Binding-site contacts:
Ligand atom O18 contacts residue ASN459 of chain 1.A at 2.9 Å (h-bond).
Ligand atom O19 contacts residue ASN459 of chain 1.A at 3.8 Å.
Ligand atom C09 contacts residue TRP166 of chain 1.A at 3.5 Å (hydrophobic).
Ligand atom C01 contacts residue TRP166 of chain 1.A at 3.9 Å (hydrophobic).
Ligand atom O17 contacts residue HIS442 of chain 1.A at 2.4 Å (h-bond).
Ligand atom O13 contacts residue HIS168 of chain 1.A at 3.8 Å.
Ligand atom C06 contacts residue GLY381 of chain 1.A at 3.9 Å.
Ligand atom O18 contacts residue HIS442 of chain 1.A at 3.3 Å (h-bond).
Ligand atom P16 contacts residue LYS444 of chain 1.A at 3.9 Å.
Ligand atom C01 contacts residue LEU164 of chain 1.A at 3.9 Å (hydrophobic).
Ligand atom O05 contacts residue LEU465 of chain 1.A at 3.8 Å.
Ligand atom O19 contacts residue TYR461 of chain 1.A at 2.6 Å (h-bond).
Ligand atom C09 contacts residue LEU88 of chain 1.A at 3.6 Å (hydrophobic).
Ligand atom O17 contacts residue GLN337 of chain 1.A at 3.8 Å.
Ligand atom O18 contacts residue TYR461 of chain 1.A at 3.9 Å.
Ligand atom O15 contacts residue HIS168 of chain 1.A at 2.9 Å (h-bond).
Ligand atom O13 contacts residue LEU465 of chain 1.A at 3.9 Å.
Ligand atom C14 contacts residue GLY381 of chain 1.A at 3.8 Å.
Ligand atom C14 contacts residue TYR461 of chain 1.A at 3.7 Å (hydrophobic).
Ligand atom P16 contacts residue TYR461 of chain 1.A at 3.4 Å.
Ligand atom P16 contacts residue ASN459 of chain 1.A at 3.7 Å.
Ligand atom P16 contacts residue GLN337 of chain 1.A at 4.0 Å.
Ligand atom O08 contacts residue GLY381 of chain 1.A at 3.2 Å.
Ligand atom C10 contacts residue ALA123 of chain 1.A at 4.0 Å (hydrophobic).
Ligand atom P16 contacts residue HIS442 of chain 1.A at 3.4 Å.
Ligand atom C12 contacts residue ALA123 of chain 1.A at 3.8 Å (hydrophobic).
Ligand atom O13 contacts residue TRP166 of chain 1.A at 2.8 Å (h-bond).
Ligand atom O05 contacts residue TRP166 of chain 1.A at 4.0 Å.
Ligand atom P16 contacts residue HIS168 of chain 1.A at 3.5 Å.
Ligand atom O15 contacts residue TYR461 of chain 1.A at 3.3 Å (h-bond).
Ligand atom C10 contacts residue TRP166 of chain 1.A at 3.4 Å (hydrophobic).
Ligand atom O18 contacts residue HIS168 of chain 1.A at 2.9 Å (h-bond).
Ligand atom O08 contacts residue LEU88 of chain 1.A at 3.6 Å.
Ligand atom O19 contacts residue GLN337 of chain 1.A at 3.0 Å (h-bond).
Ligand atom C07 contacts residue GLY381 of chain 1.A at 3.8 Å.
Ligand atom O18 contacts residue LYS444 of chain 1.A at 2.7 Å (salt-bridge).
Ligand atom O13 contacts residue LEU88 of chain 1.A at 3.4 Å.
Ligand atom C11 contacts residue GLY381 of chain 1.A at 3.6 Å.
Ligand atom C02 contacts residue LEU346 of chain 1.A at 3.7 Å (hydrophobic).
Ligand atom C12 contacts residue VAL380 of chain 1.A at 3.8 Å (hydrophobic).

This small molecule binds to this protein.
Small molecule (SMILES): CCCC(=O)OC[C@H](COP(=O)(O)O)OC(=O)CCC

Sequence of chain 1.A:
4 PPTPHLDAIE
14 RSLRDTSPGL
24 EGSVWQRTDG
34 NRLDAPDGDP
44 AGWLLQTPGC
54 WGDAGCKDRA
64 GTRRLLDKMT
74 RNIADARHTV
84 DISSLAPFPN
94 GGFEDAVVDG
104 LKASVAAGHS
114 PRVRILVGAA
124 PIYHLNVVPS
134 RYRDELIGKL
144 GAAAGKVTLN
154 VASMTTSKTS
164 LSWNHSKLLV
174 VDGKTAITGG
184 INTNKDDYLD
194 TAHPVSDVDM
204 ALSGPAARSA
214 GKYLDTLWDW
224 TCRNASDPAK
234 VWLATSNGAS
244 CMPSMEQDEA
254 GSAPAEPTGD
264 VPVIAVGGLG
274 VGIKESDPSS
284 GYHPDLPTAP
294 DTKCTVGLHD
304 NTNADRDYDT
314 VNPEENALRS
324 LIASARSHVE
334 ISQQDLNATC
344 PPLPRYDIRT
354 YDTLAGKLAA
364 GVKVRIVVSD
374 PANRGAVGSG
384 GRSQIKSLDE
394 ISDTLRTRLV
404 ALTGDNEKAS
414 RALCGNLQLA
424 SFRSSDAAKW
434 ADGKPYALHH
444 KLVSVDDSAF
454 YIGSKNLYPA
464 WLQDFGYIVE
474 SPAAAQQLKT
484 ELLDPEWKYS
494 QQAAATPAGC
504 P